Binding-site contacts:
Ligand atom O6 contacts residue LYS41 of chain 1.F at 2.8 Å (salt-bridge).
Ligand atom O7 contacts residue ARG58 of chain 1.F at 4.3 Å.
Ligand atom C1 contacts residue ASN74 of chain 1.F at 1.4 Å.
Ligand atom N2 contacts residue SO41 of chain 1.RB at 3.9 Å.
Ligand atom C2 contacts residue SO41 of chain 1.RB at 3.3 Å.
Ligand atom C6 contacts residue ASN74 of chain 1.F at 4.4 Å.
Ligand atom C7 contacts residue SO41 of chain 1.RB at 3.7 Å.
Ligand atom C2 contacts residue ASN74 of chain 1.F at 2.4 Å.
Ligand atom C4 contacts residue SO41 of chain 1.RB at 3.5 Å.
Ligand atom C3 contacts residue ASN74 of chain 1.F at 3.8 Å.
Ligand atom C6 contacts residue LYS41 of chain 1.F at 3.8 Å.
Ligand atom O5 contacts residue SO41 of chain 1.RB at 4.2 Å.
Ligand atom C3 contacts residue SO41 of chain 1.RB at 3.4 Å.
Ligand atom O6 contacts residue ASN74 of chain 1.F at 3.2 Å (h-bond).
Ligand atom C4 contacts residue ASN74 of chain 1.F at 4.2 Å.
Ligand atom O7 contacts residue ASN74 of chain 1.F at 2.9 Å (h-bond).
Ligand atom C5 contacts residue ASN74 of chain 1.F at 3.6 Å.
Ligand atom O5 contacts residue ASN74 of chain 1.F at 2.3 Å (h-bond).
Ligand atom C1 contacts residue SO41 of chain 1.RB at 4.1 Å.
Ligand atom C8 contacts residue ASN74 of chain 1.F at 4.5 Å.
Ligand atom O7 contacts residue SO41 of chain 1.RB at 3.1 Å (h-bond).
Ligand atom C7 contacts residue ASN74 of chain 1.F at 3.2 Å.
Ligand atom N2 contacts residue ASN74 of chain 1.F at 2.9 Å (h-bond).
Ligand atom O3 contacts residue SO41 of chain 1.RB at 2.7 Å (h-bond).
Ligand atom O4 contacts residue SO41 of chain 1.RB at 4.2 Å.

Sequence of chain 1.F:
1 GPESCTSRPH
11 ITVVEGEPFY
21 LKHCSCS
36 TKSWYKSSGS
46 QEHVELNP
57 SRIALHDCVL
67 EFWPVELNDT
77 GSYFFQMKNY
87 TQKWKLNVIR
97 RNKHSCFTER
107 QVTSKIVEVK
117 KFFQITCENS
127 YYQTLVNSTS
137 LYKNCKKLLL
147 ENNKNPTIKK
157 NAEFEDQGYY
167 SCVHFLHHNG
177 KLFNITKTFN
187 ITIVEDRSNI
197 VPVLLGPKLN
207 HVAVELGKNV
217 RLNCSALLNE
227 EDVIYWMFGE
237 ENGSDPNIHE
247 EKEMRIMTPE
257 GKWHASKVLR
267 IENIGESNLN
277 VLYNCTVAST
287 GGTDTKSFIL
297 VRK

This small molecule binds to this protein.
Small molecule (SMILES): CC(=O)N[C@@H]1[C@@H](O)[C@H](O)[C@@H](CO)O[C@H]1O